This protein binds this small molecule.
Small molecule (SMILES): CC(=O)N[C@@H]1[C@@H](O)[C@H](O)[C@@H](CO)O[C@H]1O

Binding-site contacts:
Ligand atom C7 contacts residue ASN440 of chain 1.C at 3.0 Å.
Ligand atom O5 contacts residue ASN440 of chain 1.C at 2.4 Å (h-bond).
Ligand atom C4 contacts residue ASN440 of chain 1.C at 4.3 Å.
Ligand atom O6 contacts residue ASN440 of chain 1.C at 3.7 Å.
Ligand atom C8 contacts residue ILE290 of chain 1.C at 3.7 Å (hydrophobic).
Ligand atom C6 contacts residue ASN440 of chain 1.C at 4.5 Å.
Ligand atom C3 contacts residue ASN440 of chain 1.C at 3.8 Å.
Ligand atom C2 contacts residue ASN440 of chain 1.C at 2.5 Å.
Ligand atom O7 contacts residue VAL288 of chain 1.C at 3.8 Å.
Ligand atom C7 contacts residue VAL288 of chain 1.C at 4.0 Å (hydrophobic).
Ligand atom O7 contacts residue ILE290 of chain 1.C at 3.9 Å.
Ligand atom C8 contacts residue ASN440 of chain 1.C at 4.2 Å.
Ligand atom C8 contacts residue VAL288 of chain 1.C at 3.4 Å (hydrophobic).
Ligand atom O7 contacts residue ASN440 of chain 1.C at 2.7 Å (h-bond).
Ligand atom C7 contacts residue ILE290 of chain 1.C at 3.9 Å (hydrophobic).
Ligand atom C1 contacts residue ASN440 of chain 1.C at 1.5 Å.
Ligand atom C5 contacts residue ASN440 of chain 1.C at 3.7 Å.
Ligand atom N2 contacts residue ASN440 of chain 1.C at 2.9 Å (h-bond).

Sequence of chain 1.C:
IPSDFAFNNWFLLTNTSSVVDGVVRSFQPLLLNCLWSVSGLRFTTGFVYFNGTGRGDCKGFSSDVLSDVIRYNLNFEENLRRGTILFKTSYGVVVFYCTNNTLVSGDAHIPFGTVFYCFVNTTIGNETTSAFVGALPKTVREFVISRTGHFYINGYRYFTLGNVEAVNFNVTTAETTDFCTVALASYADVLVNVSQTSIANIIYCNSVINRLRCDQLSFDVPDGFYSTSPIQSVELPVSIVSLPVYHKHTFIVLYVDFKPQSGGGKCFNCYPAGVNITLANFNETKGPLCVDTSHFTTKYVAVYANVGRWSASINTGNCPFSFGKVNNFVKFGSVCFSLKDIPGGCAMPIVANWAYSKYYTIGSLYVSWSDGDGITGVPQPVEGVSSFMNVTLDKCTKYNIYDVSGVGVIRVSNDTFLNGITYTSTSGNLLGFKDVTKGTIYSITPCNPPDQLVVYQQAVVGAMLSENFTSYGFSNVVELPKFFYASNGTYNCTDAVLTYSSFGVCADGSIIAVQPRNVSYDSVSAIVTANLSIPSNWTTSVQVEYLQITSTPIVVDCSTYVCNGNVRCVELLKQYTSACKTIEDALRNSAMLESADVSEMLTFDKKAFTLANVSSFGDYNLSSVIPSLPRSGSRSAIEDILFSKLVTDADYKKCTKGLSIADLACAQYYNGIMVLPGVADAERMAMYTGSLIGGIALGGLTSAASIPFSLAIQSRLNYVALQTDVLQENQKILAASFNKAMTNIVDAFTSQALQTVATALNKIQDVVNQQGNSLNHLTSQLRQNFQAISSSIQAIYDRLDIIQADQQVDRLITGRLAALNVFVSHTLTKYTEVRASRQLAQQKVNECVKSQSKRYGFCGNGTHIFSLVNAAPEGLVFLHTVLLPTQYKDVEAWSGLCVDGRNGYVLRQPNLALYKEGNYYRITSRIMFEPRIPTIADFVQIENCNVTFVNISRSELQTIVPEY